The protein below binds the small molecule below.
Small molecule (SMILES): CC(=O)N[C@H]1[C@H]([C@H](O)[C@H](O)CO)O[C@@](OC[C@H]2O[C@@H](O[C@H]3[C@H](O)[C@@H](O)[C@H](O)O[C@@H]3CO)[C@H](O)[C@@H](O)[C@H]2O)(C(=O)O)C[C@@H]1O

Sequence of chain 36.A:
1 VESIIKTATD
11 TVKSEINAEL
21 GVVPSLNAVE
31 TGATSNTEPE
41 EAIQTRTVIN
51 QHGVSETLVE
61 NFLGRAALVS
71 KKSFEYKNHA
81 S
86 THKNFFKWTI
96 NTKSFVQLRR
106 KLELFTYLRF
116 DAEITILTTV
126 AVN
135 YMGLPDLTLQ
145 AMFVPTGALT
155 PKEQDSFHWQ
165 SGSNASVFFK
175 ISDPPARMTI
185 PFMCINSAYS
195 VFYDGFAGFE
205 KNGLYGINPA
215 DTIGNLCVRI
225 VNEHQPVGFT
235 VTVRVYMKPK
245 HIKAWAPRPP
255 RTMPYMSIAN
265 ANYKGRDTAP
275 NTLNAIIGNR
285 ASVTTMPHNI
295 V

Binding-site contacts:
Ligand atom O4 contacts residue ASP91 of chain 36.C at 2.7 Å (salt-bridge).
Ligand atom C4 contacts residue PRO231 of chain 36.C at 3.5 Å (hydrophobic).
Ligand atom N5 contacts residue ASN275 of chain 36.A at 3.6 Å (h-bond).
Ligand atom N5 contacts residue PRO231 of chain 36.C at 2.9 Å (h-bond).
Ligand atom C4 contacts residue ASP91 of chain 36.C at 3.2 Å.
Ligand atom O10 contacts residue ASN275 of chain 36.A at 2.9 Å (h-bond).
Ligand atom O7 contacts residue ARG270 of chain 36.A at 3.8 Å.
Ligand atom O6 contacts residue ASP91 of chain 36.C at 3.1 Å.
Ligand atom C3 contacts residue ARG104 of chain 36.C at 3.8 Å.
Ligand atom C3 contacts residue ARG95 of chain 36.C at 3.9 Å.
Ligand atom O3 contacts residue PRO274 of chain 36.A at 3.8 Å.
Ligand atom C1 contacts residue ARG104 of chain 36.C at 3.6 Å.
Ligand atom C3 contacts residue PRO274 of chain 36.A at 3.8 Å (hydrophobic).
Ligand atom O4 contacts residue PRO231 of chain 36.C at 3.8 Å.
Ligand atom O4 contacts residue ASP232 of chain 36.C at 2.7 Å (salt-bridge).
Ligand atom C10 contacts residue PRO231 of chain 36.C at 3.8 Å (hydrophobic).
Ligand atom C5 contacts residue PRO231 of chain 36.C at 3.7 Å (hydrophobic).
Ligand atom C3 contacts residue PRO274 of chain 36.A at 4.1 Å (hydrophobic).
Ligand atom O3 contacts residue GLY282 of chain 36.A at 3.4 Å.
Ligand atom C11 contacts residue ASP232 of chain 36.C at 3.8 Å.
Ligand atom C5 contacts residue ASN275 of chain 36.A at 3.6 Å.
Ligand atom C4 contacts residue PRO274 of chain 36.A at 4.0 Å (hydrophobic).
Ligand atom C4 contacts residue ASN275 of chain 36.A at 3.8 Å.
Ligand atom O3 contacts residue ASP91 of chain 36.C at 4.0 Å.
Ligand atom O4 contacts residue ASN275 of chain 36.A at 3.0 Å (h-bond).
Ligand atom C4 contacts residue ARG104 of chain 36.C at 3.9 Å.
Ligand atom C11 contacts residue ILE233 of chain 36.C at 3.8 Å (hydrophobic).
Ligand atom O10 contacts residue ARG270 of chain 36.A at 3.3 Å.
Ligand atom O4 contacts residue ARG95 of chain 36.C at 3.6 Å (salt-bridge).
Ligand atom C11 contacts residue GLY234 of chain 36.C at 3.8 Å.
Ligand atom O1B contacts residue ARG104 of chain 36.C at 2.8 Å (salt-bridge).
Ligand atom C3 contacts residue ASP232 of chain 36.C at 4.0 Å.
Ligand atom C10 contacts residue ASN275 of chain 36.A at 3.3 Å.
Ligand atom O7 contacts residue PRO274 of chain 36.A at 3.4 Å.
Ligand atom C6 contacts residue ASP91 of chain 36.C at 3.8 Å.
Ligand atom O6 contacts residue PRO274 of chain 36.A at 3.7 Å.
Ligand atom C11 contacts residue PRO231 of chain 36.C at 3.7 Å (hydrophobic).
Ligand atom C5 contacts residue PRO274 of chain 36.A at 4.0 Å (hydrophobic).
Ligand atom C4 contacts residue ASP232 of chain 36.C at 3.5 Å.
Ligand atom N5 contacts residue ASP232 of chain 36.C at 4.1 Å.

Sequence of chain 36.C:
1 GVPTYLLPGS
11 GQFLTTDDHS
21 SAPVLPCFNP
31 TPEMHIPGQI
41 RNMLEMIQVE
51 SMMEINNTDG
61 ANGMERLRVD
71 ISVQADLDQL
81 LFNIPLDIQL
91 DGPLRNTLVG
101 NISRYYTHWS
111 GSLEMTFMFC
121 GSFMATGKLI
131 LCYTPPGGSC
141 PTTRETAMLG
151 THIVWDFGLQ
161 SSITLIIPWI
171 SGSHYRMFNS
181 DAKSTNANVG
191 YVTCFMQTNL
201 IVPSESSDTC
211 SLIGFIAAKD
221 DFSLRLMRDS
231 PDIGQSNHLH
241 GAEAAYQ